Binding-site contacts:
Ligand atom O13 contacts residue MG1 of chain 8.E at 2.0 Å.
Ligand atom O3 contacts residue ASP285 of chain 8.A at 2.6 Å (salt-bridge).
Ligand atom C3 contacts residue ASP285 of chain 8.A at 3.1 Å.
Ligand atom O3 contacts residue ARG264 of chain 8.A at 2.8 Å (salt-bridge).
Ligand atom O1 contacts residue MG1 of chain 8.B at 2.7 Å.
Ligand atom O13 contacts residue ASP51 of chain 8.A at 2.9 Å (salt-bridge).
Ligand atom O4 contacts residue TYR346 of chain 8.A at 2.9 Å (h-bond).
Ligand atom O12 contacts residue ASP232 of chain 8.A at 3.1 Å (salt-bridge).
Ligand atom O61 contacts residue HIS17 of chain 8.A at 3.3 Å (h-bond).
Ligand atom O4 contacts residue ARG264 of chain 8.A at 3.1 Å.
Ligand atom O61 contacts residue TYR89 of chain 8.A at 2.4 Å (h-bond).
Ligand atom O62 contacts residue HIS241 of chain 6.A at 2.8 Å (h-bond).
Ligand atom O12 contacts residue ASP51 of chain 8.A at 3.0 Å (salt-bridge).
Ligand atom O13 contacts residue ASN103 of chain 8.A at 3.2 Å (h-bond).
Ligand atom O5 contacts residue HIS17 of chain 8.A at 3.3 Å.
Ligand atom O13 contacts residue GLN93 of chain 8.A at 2.9 Å (h-bond).
Ligand atom O62 contacts residue GLN240 of chain 6.A at 2.9 Å (h-bond).
Ligand atom O13 contacts residue HIS17 of chain 8.A at 3.1 Å (h-bond).
Ligand atom O5 contacts residue GLN240 of chain 6.A at 3.1 Å (h-bond).
Ligand atom O6 contacts residue TYR346 of chain 8.A at 3.3 Å (h-bond).
Ligand atom O11 contacts residue ASP231 of chain 8.A at 3.3 Å (salt-bridge).
Ligand atom O12 contacts residue MG1 of chain 8.D at 2.2 Å.
Ligand atom O12 contacts residue ASP130 of chain 8.A at 3.2 Å (salt-bridge).
Ligand atom O61 contacts residue GLY102 of chain 8.A at 2.6 Å (h-bond).
Ligand atom P1 contacts residue MG1 of chain 8.B at 3.0 Å.
Ligand atom O5 contacts residue ALA245 of chain 6.A at 3.2 Å.
Ligand atom O11 contacts residue MG1 of chain 8.B at 2.2 Å.
Ligand atom O6 contacts residue HIS17 of chain 8.A at 3.2 Å (h-bond).
Ligand atom O63 contacts residue TYR346 of chain 8.A at 2.6 Å (h-bond).
Ligand atom C5 contacts residue ASP285 of chain 8.A at 3.3 Å.
Ligand atom O11 contacts residue ASP232 of chain 8.A at 3.2 Å (salt-bridge).
Ligand atom O13 contacts residue ASP10 of chain 8.A at 2.9 Å (salt-bridge).
Ligand atom O11 contacts residue MG1 of chain 8.C at 2.3 Å.
Ligand atom O5 contacts residue ASP285 of chain 8.A at 2.6 Å (salt-bridge).
Ligand atom O63 contacts residue GLY102 of chain 8.A at 3.2 Å.
Ligand atom P1 contacts residue MG1 of chain 8.D at 3.3 Å.
Ligand atom O6 contacts residue GLN240 of chain 6.A at 3.2 Å (h-bond).
Ligand atom O62 contacts residue TYR89 of chain 8.A at 3.3 Å (h-bond).
Ligand atom O12 contacts residue LYS131 of chain 8.A at 3.0 Å (salt-bridge).
Ligand atom O1 contacts residue ASN103 of chain 8.A at 3.3 Å (h-bond).

Sequence of chain 6.A:
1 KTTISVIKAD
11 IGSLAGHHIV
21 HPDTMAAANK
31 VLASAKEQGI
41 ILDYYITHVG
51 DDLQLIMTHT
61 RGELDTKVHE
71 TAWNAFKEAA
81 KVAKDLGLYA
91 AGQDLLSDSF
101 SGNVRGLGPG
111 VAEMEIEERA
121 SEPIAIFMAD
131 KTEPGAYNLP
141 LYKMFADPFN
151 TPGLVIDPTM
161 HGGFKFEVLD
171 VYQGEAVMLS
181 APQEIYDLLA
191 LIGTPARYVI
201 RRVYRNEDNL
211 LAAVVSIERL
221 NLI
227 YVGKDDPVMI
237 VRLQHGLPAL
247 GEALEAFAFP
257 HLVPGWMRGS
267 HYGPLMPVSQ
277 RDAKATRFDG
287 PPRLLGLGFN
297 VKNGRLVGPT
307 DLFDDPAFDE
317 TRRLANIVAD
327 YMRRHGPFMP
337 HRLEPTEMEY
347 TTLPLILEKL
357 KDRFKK

Sequence of chain 8.A:
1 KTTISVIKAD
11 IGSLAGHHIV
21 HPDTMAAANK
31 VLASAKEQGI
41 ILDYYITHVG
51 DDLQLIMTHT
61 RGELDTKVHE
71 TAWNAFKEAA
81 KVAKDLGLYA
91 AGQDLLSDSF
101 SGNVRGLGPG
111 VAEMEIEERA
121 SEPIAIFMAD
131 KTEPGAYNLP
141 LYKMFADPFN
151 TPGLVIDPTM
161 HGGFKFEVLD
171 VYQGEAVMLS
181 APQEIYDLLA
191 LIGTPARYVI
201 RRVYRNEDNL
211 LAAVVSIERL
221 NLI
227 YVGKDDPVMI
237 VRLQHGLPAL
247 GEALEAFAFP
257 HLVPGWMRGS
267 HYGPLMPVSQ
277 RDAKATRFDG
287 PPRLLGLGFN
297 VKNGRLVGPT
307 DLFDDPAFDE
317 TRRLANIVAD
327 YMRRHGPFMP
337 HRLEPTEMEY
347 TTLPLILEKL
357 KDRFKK

This protein binds this small molecule.
Small molecule (SMILES): O=C(COP(=O)(O)O)[C@H](O)[C@@H](O)[C@H](O)COP(=O)(O)O